Sequence of chain 1.B:
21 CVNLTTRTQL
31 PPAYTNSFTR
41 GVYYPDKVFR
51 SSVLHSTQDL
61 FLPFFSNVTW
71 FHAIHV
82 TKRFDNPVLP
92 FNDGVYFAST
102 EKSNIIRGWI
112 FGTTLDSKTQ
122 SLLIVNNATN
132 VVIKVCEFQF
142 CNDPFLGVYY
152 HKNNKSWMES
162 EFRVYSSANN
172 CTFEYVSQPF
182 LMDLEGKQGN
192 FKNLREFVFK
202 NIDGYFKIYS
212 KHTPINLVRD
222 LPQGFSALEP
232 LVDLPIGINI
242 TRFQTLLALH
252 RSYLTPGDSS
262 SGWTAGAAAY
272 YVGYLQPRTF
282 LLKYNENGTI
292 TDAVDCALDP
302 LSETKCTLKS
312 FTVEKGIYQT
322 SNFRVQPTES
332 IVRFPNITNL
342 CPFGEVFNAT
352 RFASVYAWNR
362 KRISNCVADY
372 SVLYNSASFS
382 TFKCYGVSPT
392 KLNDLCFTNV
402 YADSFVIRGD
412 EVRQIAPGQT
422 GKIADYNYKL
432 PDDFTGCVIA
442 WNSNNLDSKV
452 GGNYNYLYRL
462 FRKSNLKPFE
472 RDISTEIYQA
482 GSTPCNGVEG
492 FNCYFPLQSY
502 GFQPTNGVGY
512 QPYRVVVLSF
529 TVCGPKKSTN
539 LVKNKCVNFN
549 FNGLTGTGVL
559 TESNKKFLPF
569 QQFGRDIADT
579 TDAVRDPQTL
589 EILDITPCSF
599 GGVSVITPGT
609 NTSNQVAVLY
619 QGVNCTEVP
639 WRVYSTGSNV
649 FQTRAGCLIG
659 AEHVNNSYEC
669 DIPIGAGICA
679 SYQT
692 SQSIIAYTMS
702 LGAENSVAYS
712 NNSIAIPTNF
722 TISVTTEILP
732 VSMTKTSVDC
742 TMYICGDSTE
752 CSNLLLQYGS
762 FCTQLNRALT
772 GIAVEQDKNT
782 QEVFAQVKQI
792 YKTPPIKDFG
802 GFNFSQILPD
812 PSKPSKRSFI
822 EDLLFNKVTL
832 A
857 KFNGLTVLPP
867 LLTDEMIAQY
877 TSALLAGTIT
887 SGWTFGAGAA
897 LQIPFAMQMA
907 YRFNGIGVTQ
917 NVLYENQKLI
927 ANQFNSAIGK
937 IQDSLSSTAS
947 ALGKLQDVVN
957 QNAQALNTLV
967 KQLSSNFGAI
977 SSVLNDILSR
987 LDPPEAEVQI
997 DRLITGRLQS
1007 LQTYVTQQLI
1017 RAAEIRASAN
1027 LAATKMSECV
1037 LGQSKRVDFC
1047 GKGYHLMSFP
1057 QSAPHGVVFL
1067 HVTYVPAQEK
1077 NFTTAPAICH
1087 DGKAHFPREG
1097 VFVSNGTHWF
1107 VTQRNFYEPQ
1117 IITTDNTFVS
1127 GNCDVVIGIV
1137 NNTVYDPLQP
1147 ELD

A protein and the small-molecule ligand that binds it are described below.
Small molecule (SMILES): CC(=O)N[C@@H]1[C@@H](O)[C@H](O)[C@@H](CO)O[C@H]1O

Binding-site contacts:
Ligand atom C3 contacts residue ASN804 of chain 1.B at 3.8 Å.
Ligand atom C1 contacts residue ASN804 of chain 1.B at 1.4 Å.
Ligand atom C7 contacts residue ASN804 of chain 1.B at 3.1 Å.
Ligand atom O5 contacts residue ASN804 of chain 1.B at 2.3 Å (h-bond).
Ligand atom C8 contacts residue ASN804 of chain 1.B at 3.2 Å.
Ligand atom O7 contacts residue ASN804 of chain 1.B at 4.0 Å.
Ligand atom C2 contacts residue ASN804 of chain 1.B at 2.5 Å.
Ligand atom C4 contacts residue ASN804 of chain 1.B at 4.2 Å.
Ligand atom O5 contacts residue SER806 of chain 1.B at 4.1 Å.
Ligand atom C5 contacts residue ASN804 of chain 1.B at 3.6 Å.
Ligand atom C5 contacts residue SER806 of chain 1.B at 4.3 Å.
Ligand atom C1 contacts residue SER806 of chain 1.B at 4.1 Å.
Ligand atom N2 contacts residue ASN804 of chain 1.B at 2.9 Å (h-bond).